The small molecule below binds the protein below.
Small molecule (SMILES): COc1ccc2c(c1CN1CCNCC1)O/C(=C\c1c[nH]c3cccnc13)C2=O

Binding-site contacts:
Ligand atom C14 contacts residue ASP101 of chain 1.A at 3.3 Å.
Ligand atom C04 contacts residue PHE22 of chain 1.A at 3.2 Å (hydrophobic).
Ligand atom C12 contacts residue ASP101 of chain 1.A at 3.2 Å.
Ligand atom O02 contacts residue SER19 of chain 1.A at 3.9 Å.
Ligand atom O29 contacts residue ASP159 of chain 1.A at 3.4 Å.
Ligand atom C14 contacts residue LEU147 of chain 1.A at 3.9 Å (hydrophobic).
Ligand atom C05 contacts residue ASP159 of chain 1.A at 3.9 Å.
Ligand atom N13 contacts residue GLU144 of chain 1.A at 3.0 Å (salt-bridge).
Ligand atom N21 contacts residue ILE77 of chain 1.A at 3.7 Å.
Ligand atom C27 contacts residue ARG95 of chain 1.A at 3.8 Å.
Ligand atom C25 contacts residue LEU17 of chain 1.A at 3.7 Å (hydrophobic).
Ligand atom C20 contacts residue ILE77 of chain 1.A at 3.6 Å (hydrophobic).
Ligand atom C07 contacts residue VAL25 of chain 1.A at 3.5 Å (hydrophobic).
Ligand atom C01 contacts residue SER19 of chain 1.A at 3.8 Å.
Ligand atom O29 contacts residue LYS40 of chain 1.A at 2.8 Å (salt-bridge).
Ligand atom N21 contacts residue LEU147 of chain 1.A at 3.9 Å.
Ligand atom C27 contacts residue LEU147 of chain 1.A at 3.6 Å (hydrophobic).
Ligand atom C20 contacts residue GLU94 of chain 1.A at 3.4 Å.
Ligand atom N21 contacts residue ALA38 of chain 1.A at 3.5 Å.
Ligand atom C20 contacts residue ALA38 of chain 1.A at 3.6 Å (hydrophobic).
Ligand atom C18 contacts residue LEU93 of chain 1.A at 3.9 Å (hydrophobic).
Ligand atom N13 contacts residue ASP101 of chain 1.A at 2.6 Å (salt-bridge).
Ligand atom C05 contacts residue PHE22 of chain 1.A at 3.6 Å (hydrophobic).
Ligand atom C23 contacts residue LEU147 of chain 1.A at 3.8 Å (hydrophobic).
Ligand atom O16 contacts residue ILE158 of chain 1.A at 3.9 Å.
Ligand atom C22 contacts residue GLU94 of chain 1.A at 3.9 Å.
Ligand atom C14 contacts residue ILE158 of chain 1.A at 3.8 Å (hydrophobic).
Ligand atom C17 contacts residue ILE158 of chain 1.A at 3.9 Å (hydrophobic).
Ligand atom O02 contacts residue GLY18 of chain 1.A at 3.8 Å.
Ligand atom C22 contacts residue ALA38 of chain 1.A at 3.6 Å (hydrophobic).
Ligand atom O16 contacts residue VAL25 of chain 1.A at 3.9 Å.
Ligand atom C20 contacts residue LEU93 of chain 1.A at 3.8 Å (hydrophobic).
Ligand atom C26 contacts residue LEU17 of chain 1.A at 3.8 Å (hydrophobic).
Ligand atom C08 contacts residue VAL25 of chain 1.A at 3.7 Å (hydrophobic).
Ligand atom C06 contacts residue VAL25 of chain 1.A at 3.8 Å (hydrophobic).
Ligand atom N21 contacts residue GLU94 of chain 1.A at 2.7 Å (salt-bridge).
Ligand atom C28 contacts residue LYS40 of chain 1.A at 3.7 Å.
Ligand atom C14 contacts residue GLU144 of chain 1.A at 3.4 Å.
Ligand atom C22 contacts residue LEU147 of chain 1.A at 3.5 Å (hydrophobic).
Ligand atom C15 contacts residue ILE158 of chain 1.A at 3.5 Å (hydrophobic).

Sequence of chain 1.A:
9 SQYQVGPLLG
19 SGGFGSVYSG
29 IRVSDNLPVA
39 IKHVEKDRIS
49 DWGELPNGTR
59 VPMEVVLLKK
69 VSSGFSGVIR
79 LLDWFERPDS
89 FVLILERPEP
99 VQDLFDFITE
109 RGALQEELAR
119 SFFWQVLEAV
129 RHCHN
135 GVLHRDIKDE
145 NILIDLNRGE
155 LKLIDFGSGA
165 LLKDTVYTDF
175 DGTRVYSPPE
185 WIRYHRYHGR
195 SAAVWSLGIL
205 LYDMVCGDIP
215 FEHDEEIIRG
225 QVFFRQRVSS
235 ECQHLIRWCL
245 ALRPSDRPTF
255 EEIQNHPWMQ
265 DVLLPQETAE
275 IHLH